Sequence of chain 1.A:
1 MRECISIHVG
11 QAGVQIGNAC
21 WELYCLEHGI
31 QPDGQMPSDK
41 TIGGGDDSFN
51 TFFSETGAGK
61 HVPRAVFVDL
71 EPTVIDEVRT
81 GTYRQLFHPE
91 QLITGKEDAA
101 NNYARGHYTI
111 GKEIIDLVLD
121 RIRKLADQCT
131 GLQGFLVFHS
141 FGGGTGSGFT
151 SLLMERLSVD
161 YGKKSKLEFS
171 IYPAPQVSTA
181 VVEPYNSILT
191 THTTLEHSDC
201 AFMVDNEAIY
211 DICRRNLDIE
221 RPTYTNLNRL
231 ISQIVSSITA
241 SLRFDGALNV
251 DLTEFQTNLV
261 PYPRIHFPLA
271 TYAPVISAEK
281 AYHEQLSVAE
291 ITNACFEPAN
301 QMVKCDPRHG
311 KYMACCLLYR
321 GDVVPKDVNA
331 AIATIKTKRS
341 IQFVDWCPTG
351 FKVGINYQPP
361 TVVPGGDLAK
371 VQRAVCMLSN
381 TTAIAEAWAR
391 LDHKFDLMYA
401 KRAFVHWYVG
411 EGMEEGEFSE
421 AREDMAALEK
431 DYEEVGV

Sequence of chain 1.B:
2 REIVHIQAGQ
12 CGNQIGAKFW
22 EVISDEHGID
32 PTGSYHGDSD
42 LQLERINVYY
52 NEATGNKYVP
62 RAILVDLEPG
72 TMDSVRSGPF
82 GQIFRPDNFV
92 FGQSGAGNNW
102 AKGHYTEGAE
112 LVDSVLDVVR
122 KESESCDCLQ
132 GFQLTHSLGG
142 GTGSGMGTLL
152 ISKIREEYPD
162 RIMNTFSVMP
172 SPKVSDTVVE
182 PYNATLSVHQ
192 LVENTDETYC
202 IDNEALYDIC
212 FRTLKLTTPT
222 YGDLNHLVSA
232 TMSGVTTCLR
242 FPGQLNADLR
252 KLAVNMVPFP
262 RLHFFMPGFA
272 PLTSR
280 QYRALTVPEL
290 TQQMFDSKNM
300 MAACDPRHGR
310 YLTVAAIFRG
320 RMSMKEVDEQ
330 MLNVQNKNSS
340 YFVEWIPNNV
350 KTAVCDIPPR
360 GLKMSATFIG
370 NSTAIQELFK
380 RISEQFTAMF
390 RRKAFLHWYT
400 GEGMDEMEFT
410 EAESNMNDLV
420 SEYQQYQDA

This protein binds this small molecule.
Small molecule (SMILES): COc1ccc(N(C)c2nc(Cl)nc3cc(F)ccc23)cc1

Binding-site contacts:
Ligand atom F22 contacts residue ILE316 of chain 1.B at 3.2 Å.
Ligand atom C05 contacts residue LEU246 of chain 1.B at 3.8 Å (hydrophobic).
Ligand atom C01 contacts residue LYS350 of chain 1.B at 3.7 Å.
Ligand atom C18 contacts residue THR179 of chain 1.A at 3.7 Å.
Ligand atom C02 contacts residue ALA352 of chain 1.B at 3.9 Å (hydrophobic).
Ligand atom C03 contacts residue CYS239 of chain 1.B at 3.4 Å (hydrophobic).
Ligand atom C01 contacts residue ALA314 of chain 1.B at 3.4 Å (hydrophobic).
Ligand atom C15 contacts residue ASN256 of chain 1.B at 3.8 Å.
Ligand atom C06 contacts residue ALA314 of chain 1.B at 3.8 Å (hydrophobic).
Ligand atom C04 contacts residue CYS239 of chain 1.B at 3.7 Å (hydrophobic).
Ligand atom C20 contacts residue ASN348 of chain 1.B at 3.1 Å.
Ligand atom C16 contacts residue LYS350 of chain 1.B at 3.8 Å.
Ligand atom C02 contacts residue ILE316 of chain 1.B at 3.8 Å (hydrophobic).
Ligand atom O19 contacts residue ASN256 of chain 1.B at 3.9 Å.
Ligand atom N07 contacts residue CYS239 of chain 1.B at 3.3 Å.
Ligand atom F22 contacts residue ALA314 of chain 1.B at 3.6 Å.
Ligand atom N09 contacts residue LEU253 of chain 1.B at 3.7 Å.
Ligand atom C16 contacts residue ASN256 of chain 1.B at 3.5 Å.
Ligand atom C03 contacts residue ILE316 of chain 1.B at 3.5 Å (hydrophobic).
Ligand atom C08 contacts residue ALA248 of chain 1.B at 3.5 Å (hydrophobic).
Ligand atom C18 contacts residue ASN256 of chain 1.B at 3.6 Å.
Ligand atom CL1 contacts residue CYS239 of chain 1.B at 3.9 Å.
Ligand atom C02 contacts residue ALA314 of chain 1.B at 3.5 Å (hydrophobic).
Ligand atom C15 contacts residue MET257 of chain 1.B at 3.6 Å (hydrophobic).
Ligand atom C02 contacts residue ALA315 of chain 1.B at 3.7 Å (hydrophobic).
Ligand atom C08 contacts residue LEU253 of chain 1.B at 3.8 Å (hydrophobic).
Ligand atom C10 contacts residue LEU246 of chain 1.B at 3.9 Å (hydrophobic).
Ligand atom C06 contacts residue LEU246 of chain 1.B at 3.8 Å (hydrophobic).
Ligand atom N09 contacts residue ALA248 of chain 1.B at 3.5 Å.
Ligand atom F22 contacts residue ALA352 of chain 1.B at 3.6 Å.
Ligand atom C17 contacts residue LYS350 of chain 1.B at 3.7 Å.
Ligand atom C20 contacts residue VAL313 of chain 1.B at 3.3 Å (hydrophobic).
Ligand atom F22 contacts residue ALA315 of chain 1.B at 2.8 Å.
Ligand atom C12 contacts residue LYS252 of chain 1.B at 3.8 Å.
Ligand atom C12 contacts residue LEU253 of chain 1.B at 3.9 Å (hydrophobic).
Ligand atom CL1 contacts residue ALA248 of chain 1.B at 3.4 Å.
Ligand atom C08 contacts residue CYS239 of chain 1.B at 3.8 Å (hydrophobic).
Ligand atom C17 contacts residue ASN256 of chain 1.B at 3.4 Å.
Ligand atom CL1 contacts residue LEU240 of chain 1.B at 3.3 Å.
Ligand atom C12 contacts residue ASN256 of chain 1.B at 3.8 Å.